This small molecule binds to this protein.
Small molecule (SMILES): CCN1CC[C@H](Oc2ccc([C@@H]3c4ccc(O)cc4CC4(CC4)N3C(=O)c3ccccc3)cc2)C1

Sequence of chain 1.A:
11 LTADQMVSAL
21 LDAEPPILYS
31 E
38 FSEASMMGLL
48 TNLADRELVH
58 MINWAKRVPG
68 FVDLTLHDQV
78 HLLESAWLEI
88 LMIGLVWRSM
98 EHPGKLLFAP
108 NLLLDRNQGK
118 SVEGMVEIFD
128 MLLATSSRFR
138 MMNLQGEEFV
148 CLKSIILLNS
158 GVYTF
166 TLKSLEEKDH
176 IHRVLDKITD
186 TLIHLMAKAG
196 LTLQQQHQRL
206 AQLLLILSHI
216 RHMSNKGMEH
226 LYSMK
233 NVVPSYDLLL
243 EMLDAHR

Binding-site contacts:
Ligand atom C3 contacts residue ARG95 of chain 1.A at 3.9 Å.
Ligand atom C27 contacts residue ASP52 of chain 1.A at 3.0 Å.
Ligand atom C28 contacts residue THR48 of chain 1.A at 3.5 Å.
Ligand atom C1 contacts residue LEU47 of chain 1.A at 3.7 Å (hydrophobic).
Ligand atom C26 contacts residue VAL234 of chain 1.A at 3.2 Å (hydrophobic).
Ligand atom C12 contacts residue HIS225 of chain 1.A at 3.8 Å.
Ligand atom C17 contacts residue LEU85 of chain 1.A at 3.6 Å (hydrophobic).
Ligand atom C21 contacts residue ALA51 of chain 1.A at 3.7 Å (hydrophobic).
Ligand atom C2 contacts residue GLU54 of chain 1.A at 3.0 Å.
Ligand atom C14 contacts residue ILE125 of chain 1.A at 3.6 Å (hydrophobic).
Ligand atom C29 contacts residue ASP52 of chain 1.A at 3.5 Å.
Ligand atom N2 contacts residue ASP52 of chain 1.A at 3.0 Å (salt-bridge).
Ligand atom C14 contacts residue PHE126 of chain 1.A at 3.8 Å (hydrophobic).
Ligand atom O2 contacts residue ARG95 of chain 1.A at 2.9 Å (salt-bridge).
Ligand atom O2 contacts residue GLU54 of chain 1.A at 2.5 Å (salt-bridge).
Ligand atom C28 contacts residue ASP52 of chain 1.A at 3.9 Å.
Ligand atom C15 contacts residue LEU129 of chain 1.A at 3.8 Å (hydrophobic).
Ligand atom O3 contacts residue LEU226 of chain 1.A at 3.5 Å.
Ligand atom C5 contacts residue PHE105 of chain 1.A at 3.9 Å (hydrophobic).
Ligand atom O3 contacts residue TRP84 of chain 1.A at 3.6 Å.
Ligand atom C30 contacts residue LEU55 of chain 1.A at 3.9 Å (hydrophobic).
Ligand atom C20 contacts residue ALA51 of chain 1.A at 3.9 Å (hydrophobic).
Ligand atom C15 contacts residue PHE105 of chain 1.A at 3.9 Å (hydrophobic).
Ligand atom C13 contacts residue ILE125 of chain 1.A at 3.8 Å (hydrophobic).
Ligand atom C16 contacts residue PHE105 of chain 1.A at 3.5 Å (hydrophobic).
Ligand atom C23 contacts residue LEU226 of chain 1.A at 3.8 Å (hydrophobic).
Ligand atom O1 contacts residue LEU47 of chain 1.A at 3.4 Å.
Ligand atom C30 contacts residue ASP52 of chain 1.A at 3.3 Å.
Ligand atom C1 contacts residue ALA51 of chain 1.A at 3.6 Å (hydrophobic).
Ligand atom C21 contacts residue TRP84 of chain 1.A at 3.9 Å (hydrophobic).
Ligand atom O1 contacts residue MET44 of chain 1.A at 3.5 Å.
Ligand atom C29 contacts residue TRP84 of chain 1.A at 3.9 Å (hydrophobic).
Ligand atom C18 contacts residue MET89 of chain 1.A at 3.6 Å (hydrophobic).
Ligand atom C14 contacts residue MET122 of chain 1.A at 3.5 Å (hydrophobic).
Ligand atom C7 contacts residue LEU92 of chain 1.A at 3.9 Å (hydrophobic).
Ligand atom C13 contacts residue MET122 of chain 1.A at 3.5 Å (hydrophobic).
Ligand atom C3 contacts residue GLU54 of chain 1.A at 3.1 Å.
Ligand atom C27 contacts residue ALA51 of chain 1.A at 3.7 Å (hydrophobic).
Ligand atom C2 contacts residue ALA51 of chain 1.A at 3.9 Å (hydrophobic).
Ligand atom C22 contacts residue LEU226 of chain 1.A at 3.9 Å (hydrophobic).